Sequence of chain 1.C:
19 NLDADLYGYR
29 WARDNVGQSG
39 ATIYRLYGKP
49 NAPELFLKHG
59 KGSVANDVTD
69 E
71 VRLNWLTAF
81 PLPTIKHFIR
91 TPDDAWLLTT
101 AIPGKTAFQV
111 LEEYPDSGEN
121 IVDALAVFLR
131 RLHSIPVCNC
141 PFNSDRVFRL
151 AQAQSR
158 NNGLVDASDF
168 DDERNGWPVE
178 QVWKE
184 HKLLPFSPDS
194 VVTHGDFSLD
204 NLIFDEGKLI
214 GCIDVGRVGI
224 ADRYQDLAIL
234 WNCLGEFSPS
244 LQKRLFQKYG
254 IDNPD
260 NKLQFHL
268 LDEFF

Binding-site contacts:
Ligand atom C8 contacts residue PHE54 of chain 1.C at 3.7 Å (hydrophobic).
Ligand atom C6 contacts residue PHE54 of chain 1.C at 3.4 Å (hydrophobic).
Ligand atom C11 contacts residue PHE54 of chain 1.C at 3.9 Å (hydrophobic).
Ligand atom N4 contacts residue ALA101 of chain 1.C at 3.4 Å.
Ligand atom C3 contacts residue ALA101 of chain 1.C at 4.0 Å (hydrophobic).
Ligand atom C3 contacts residue THR99 of chain 1.C at 4.2 Å.
Ligand atom C6 contacts residue ILE216 of chain 1.C at 4.1 Å (hydrophobic).
Ligand atom C3 contacts residue ILE102 of chain 1.C at 3.9 Å (hydrophobic).
Ligand atom C15 contacts residue THR106 of chain 1.C at 3.8 Å.
Ligand atom C13 contacts residue GLY104 of chain 1.C at 4.1 Å.
Ligand atom C5 contacts residue PHE54 of chain 1.C at 3.3 Å (hydrophobic).
Ligand atom C23 contacts residue ASP217 of chain 1.C at 4.2 Å.
Ligand atom C25 contacts residue ILE41 of chain 1.C at 4.0 Å (hydrophobic).
Ligand atom N25 contacts residue PHE54 of chain 1.C at 3.6 Å.
Ligand atom N25 contacts residue ILE102 of chain 1.C at 2.8 Å (h-bond).
Ligand atom N2 contacts residue PRO83 of chain 1.C at 4.2 Å.
Ligand atom N10 contacts residue ILE216 of chain 1.C at 3.7 Å.
Ligand atom C1 contacts residue ILE216 of chain 1.C at 4.0 Å (hydrophobic).
Ligand atom C3 contacts residue ILE216 of chain 1.C at 4.0 Å (hydrophobic).
Ligand atom N4 contacts residue THR100 of chain 1.C at 3.8 Å.
Ligand atom N4 contacts residue ILE102 of chain 1.C at 3.0 Å (h-bond).
Ligand atom N2 contacts residue PHE54 of chain 1.C at 3.6 Å.
Ligand atom C12 contacts residue PHE54 of chain 1.C at 4.1 Å (hydrophobic).
Ligand atom CL contacts residue GLN109 of chain 1.C at 2.9 Å.
Ligand atom CL contacts residue THR106 of chain 1.C at 3.9 Å.
Ligand atom C8 contacts residue ILE216 of chain 1.C at 3.8 Å (hydrophobic).
Ligand atom N9 contacts residue ILE216 of chain 1.C at 3.5 Å.
Ligand atom C24 contacts residue PHE54 of chain 1.C at 3.6 Å (hydrophobic).
Ligand atom C3 contacts residue PHE54 of chain 1.C at 3.6 Å (hydrophobic).
Ligand atom C23 contacts residue ILE216 of chain 1.C at 3.9 Å (hydrophobic).
Ligand atom C3 contacts residue PRO83 of chain 1.C at 3.6 Å (hydrophobic).
Ligand atom C24 contacts residue ILE41 of chain 1.C at 3.9 Å (hydrophobic).
Ligand atom N2 contacts residue ILE216 of chain 1.C at 4.0 Å.
Ligand atom C5 contacts residue ILE102 of chain 1.C at 3.6 Å (hydrophobic).
Ligand atom N25 contacts residue ALA101 of chain 1.C at 4.2 Å.
Ligand atom C3 contacts residue THR100 of chain 1.C at 3.5 Å.
Ligand atom C1 contacts residue PHE54 of chain 1.C at 3.7 Å (hydrophobic).
Ligand atom C14 contacts residue THR106 of chain 1.C at 3.9 Å.
Ligand atom N4 contacts residue PHE54 of chain 1.C at 3.6 Å.
Ligand atom C5 contacts residue ALA101 of chain 1.C at 4.2 Å (hydrophobic).

A protein and the small-molecule ligand that binds it are described below.
Small molecule (SMILES): CC(C)(C)n1[nH+]c(-c2ccc(Cl)cc2)c2c(N)ncnc21